Sequence of chain 1.B:
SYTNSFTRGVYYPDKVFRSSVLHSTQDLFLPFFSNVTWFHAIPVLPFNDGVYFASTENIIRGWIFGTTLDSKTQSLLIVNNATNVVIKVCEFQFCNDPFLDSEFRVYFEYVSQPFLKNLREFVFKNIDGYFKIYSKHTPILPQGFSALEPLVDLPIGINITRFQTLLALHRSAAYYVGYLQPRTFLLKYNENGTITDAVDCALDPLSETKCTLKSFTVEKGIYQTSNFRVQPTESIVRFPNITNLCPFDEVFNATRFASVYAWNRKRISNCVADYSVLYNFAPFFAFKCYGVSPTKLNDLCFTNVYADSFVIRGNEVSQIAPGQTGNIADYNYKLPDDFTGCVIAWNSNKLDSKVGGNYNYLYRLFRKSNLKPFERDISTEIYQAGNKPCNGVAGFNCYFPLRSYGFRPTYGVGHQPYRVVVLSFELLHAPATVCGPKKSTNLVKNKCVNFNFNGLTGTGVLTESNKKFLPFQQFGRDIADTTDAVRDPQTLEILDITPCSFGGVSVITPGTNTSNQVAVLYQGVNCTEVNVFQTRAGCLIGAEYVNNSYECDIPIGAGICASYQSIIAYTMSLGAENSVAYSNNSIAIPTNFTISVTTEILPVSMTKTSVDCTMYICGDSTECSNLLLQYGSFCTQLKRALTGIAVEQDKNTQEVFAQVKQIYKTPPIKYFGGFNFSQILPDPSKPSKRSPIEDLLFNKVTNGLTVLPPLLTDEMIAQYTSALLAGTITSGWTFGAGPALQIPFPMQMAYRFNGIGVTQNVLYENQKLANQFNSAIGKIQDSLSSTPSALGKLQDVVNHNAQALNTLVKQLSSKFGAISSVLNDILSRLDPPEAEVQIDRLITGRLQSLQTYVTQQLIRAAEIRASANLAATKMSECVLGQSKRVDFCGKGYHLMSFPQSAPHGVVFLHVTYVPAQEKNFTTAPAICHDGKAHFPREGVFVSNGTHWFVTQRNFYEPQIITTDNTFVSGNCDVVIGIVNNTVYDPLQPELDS

Binding-site contacts:
Ligand atom C2 contacts residue ASN218 of chain 1.B at 2.5 Å.
Ligand atom C3 contacts residue ASN218 of chain 1.B at 3.8 Å.
Ligand atom C6 contacts residue THR220 of chain 1.B at 4.1 Å.
Ligand atom C1 contacts residue THR92 of chain 1.B at 4.3 Å.
Ligand atom C1 contacts residue ASN218 of chain 1.B at 1.4 Å.
Ligand atom C8 contacts residue ASN218 of chain 1.B at 4.3 Å.
Ligand atom C5 contacts residue ASN218 of chain 1.B at 3.7 Å.
Ligand atom O5 contacts residue ASN218 of chain 1.B at 2.4 Å (h-bond).
Ligand atom C5 contacts residue THR92 of chain 1.B at 4.3 Å.
Ligand atom C4 contacts residue ASN218 of chain 1.B at 4.2 Å.
Ligand atom O7 contacts residue ASN218 of chain 1.B at 3.3 Å (h-bond).
Ligand atom O5 contacts residue THR92 of chain 1.B at 3.4 Å.
Ligand atom O5 contacts residue THR220 of chain 1.B at 4.5 Å.
Ligand atom N2 contacts residue ASN218 of chain 1.B at 2.9 Å (h-bond).
Ligand atom C6 contacts residue THR92 of chain 1.B at 3.9 Å.
Ligand atom O6 contacts residue THR92 of chain 1.B at 4.3 Å.
Ligand atom C7 contacts residue ASN218 of chain 1.B at 3.3 Å.

A small-molecule ligand and the protein it binds are described below.
Small molecule (SMILES): CC(=O)N[C@@H]1[C@@H](O)[C@H](O)[C@@H](CO)O[C@H]1O